Sequence of chain 1.A:
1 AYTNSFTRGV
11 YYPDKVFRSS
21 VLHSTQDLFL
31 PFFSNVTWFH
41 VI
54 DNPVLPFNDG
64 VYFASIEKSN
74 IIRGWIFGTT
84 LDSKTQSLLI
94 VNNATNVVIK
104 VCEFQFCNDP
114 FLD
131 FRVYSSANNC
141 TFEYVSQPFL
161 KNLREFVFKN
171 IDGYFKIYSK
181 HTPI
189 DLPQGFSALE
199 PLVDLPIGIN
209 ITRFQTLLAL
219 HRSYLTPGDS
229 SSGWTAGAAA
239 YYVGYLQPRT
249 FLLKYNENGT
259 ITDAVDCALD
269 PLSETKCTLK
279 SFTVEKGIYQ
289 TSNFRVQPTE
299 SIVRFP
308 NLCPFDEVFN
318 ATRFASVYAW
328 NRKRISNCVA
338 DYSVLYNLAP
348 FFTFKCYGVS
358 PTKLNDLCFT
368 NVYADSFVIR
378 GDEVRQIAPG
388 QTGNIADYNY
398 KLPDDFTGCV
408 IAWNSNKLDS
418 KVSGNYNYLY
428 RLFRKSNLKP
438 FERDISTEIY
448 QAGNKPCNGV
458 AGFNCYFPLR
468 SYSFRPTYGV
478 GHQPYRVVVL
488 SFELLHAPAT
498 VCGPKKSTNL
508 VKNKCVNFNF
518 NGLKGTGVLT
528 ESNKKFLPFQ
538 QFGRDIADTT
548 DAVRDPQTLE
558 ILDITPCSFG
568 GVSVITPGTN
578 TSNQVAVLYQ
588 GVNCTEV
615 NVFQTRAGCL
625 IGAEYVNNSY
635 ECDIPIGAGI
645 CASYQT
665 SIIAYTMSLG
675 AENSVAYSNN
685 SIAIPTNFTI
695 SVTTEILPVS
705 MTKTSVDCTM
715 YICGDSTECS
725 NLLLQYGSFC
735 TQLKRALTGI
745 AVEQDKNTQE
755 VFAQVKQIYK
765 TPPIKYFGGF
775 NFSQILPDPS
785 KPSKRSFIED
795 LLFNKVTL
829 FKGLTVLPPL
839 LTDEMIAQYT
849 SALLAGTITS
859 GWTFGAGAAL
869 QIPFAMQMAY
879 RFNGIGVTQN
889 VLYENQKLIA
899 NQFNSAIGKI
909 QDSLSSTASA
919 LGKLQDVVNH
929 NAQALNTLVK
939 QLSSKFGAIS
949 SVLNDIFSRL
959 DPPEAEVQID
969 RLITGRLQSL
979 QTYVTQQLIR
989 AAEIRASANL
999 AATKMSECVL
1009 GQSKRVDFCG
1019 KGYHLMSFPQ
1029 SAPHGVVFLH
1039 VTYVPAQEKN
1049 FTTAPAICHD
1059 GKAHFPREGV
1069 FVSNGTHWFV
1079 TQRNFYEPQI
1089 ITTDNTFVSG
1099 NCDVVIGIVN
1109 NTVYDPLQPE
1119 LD

A small-molecule ligand and the protein it binds are described below.
Small molecule (SMILES): CC(=O)N[C@@H]1[C@@H](O)[C@H](O)[C@@H](CO)O[C@H]1O

Binding-site contacts:
Ligand atom O7 contacts residue ASN256 of chain 1.A at 2.9 Å (h-bond).
Ligand atom C8 contacts residue ASN256 of chain 1.A at 4.3 Å.
Ligand atom C7 contacts residue ASN256 of chain 1.A at 3.1 Å.
Ligand atom C7 contacts residue ASN254 of chain 1.A at 4.2 Å.
Ligand atom C1 contacts residue ASN256 of chain 1.A at 1.4 Å.
Ligand atom C4 contacts residue ASN256 of chain 1.A at 4.2 Å.
Ligand atom C5 contacts residue ASN256 of chain 1.A at 3.7 Å.
Ligand atom O7 contacts residue ASN254 of chain 1.A at 3.6 Å.
Ligand atom N2 contacts residue ASN256 of chain 1.A at 2.9 Å (h-bond).
Ligand atom C8 contacts residue GLU255 of chain 1.A at 4.4 Å.
Ligand atom C8 contacts residue ASN254 of chain 1.A at 4.0 Å.
Ligand atom O5 contacts residue ASN256 of chain 1.A at 2.4 Å (h-bond).
Ligand atom C2 contacts residue ASN256 of chain 1.A at 2.5 Å.
Ligand atom C3 contacts residue ASN256 of chain 1.A at 3.8 Å.